Sequence of chain 1.A:
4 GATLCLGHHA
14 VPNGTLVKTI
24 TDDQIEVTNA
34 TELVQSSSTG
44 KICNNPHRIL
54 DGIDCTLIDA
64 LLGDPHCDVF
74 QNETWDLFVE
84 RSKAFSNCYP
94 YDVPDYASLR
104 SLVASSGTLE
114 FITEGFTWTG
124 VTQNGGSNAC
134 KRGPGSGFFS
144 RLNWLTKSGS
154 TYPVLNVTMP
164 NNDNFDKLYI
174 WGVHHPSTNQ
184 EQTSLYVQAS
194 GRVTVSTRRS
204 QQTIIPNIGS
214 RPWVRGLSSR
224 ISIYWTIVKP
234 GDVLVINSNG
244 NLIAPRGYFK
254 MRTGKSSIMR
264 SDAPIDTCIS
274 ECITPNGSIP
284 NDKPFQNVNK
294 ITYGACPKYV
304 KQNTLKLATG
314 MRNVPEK

Binding-site contacts:
Ligand atom O5 contacts residue ASN16 of chain 1.A at 2.4 Å (h-bond).
Ligand atom O7 contacts residue ASN16 of chain 1.A at 3.6 Å (h-bond).
Ligand atom C8 contacts residue GLU29 of chain 1.A at 3.5 Å.
Ligand atom C7 contacts residue ASN16 of chain 1.A at 3.4 Å.
Ligand atom C3 contacts residue ASN16 of chain 1.A at 3.8 Å.
Ligand atom C5 contacts residue ASN16 of chain 1.A at 3.7 Å.
Ligand atom C2 contacts residue ASN16 of chain 1.A at 2.5 Å.
Ligand atom C1 contacts residue ASN16 of chain 1.A at 1.4 Å.
Ligand atom C8 contacts residue ASN16 of chain 1.A at 4.5 Å.
Ligand atom C7 contacts residue PRO15 of chain 1.A at 4.1 Å (hydrophobic).
Ligand atom N2 contacts residue GLU29 of chain 1.A at 3.6 Å (salt-bridge).
Ligand atom C7 contacts residue GLU29 of chain 1.A at 4.1 Å.
Ligand atom C8 contacts residue PRO15 of chain 1.A at 3.9 Å (hydrophobic).
Ligand atom C4 contacts residue ASN16 of chain 1.A at 4.2 Å.
Ligand atom N2 contacts residue ASN16 of chain 1.A at 2.9 Å (h-bond).
Ligand atom O7 contacts residue PRO15 of chain 1.A at 4.1 Å.

A small-molecule ligand and the protein it binds are described below.
Small molecule (SMILES): CC(=O)N[C@@H]1[C@@H](O)[C@H](O)[C@@H](CO)O[C@H]1O